A protein and the small-molecule ligand that binds it are described below.
Small molecule (SMILES): CC(=O)N[C@H]1CO[C@H](CO[C@@H]2O[C@@H](C)[C@@H](O)[C@@H](O)[C@@H]2O)[C@@H](O)[C@@H]1O

Binding-site contacts:
Ligand atom C1 contacts residue SER19 of chain 1.E at 4.4 Å.
Ligand atom N2 contacts residue ASN77 of chain 1.E at 3.0 Å (h-bond).
Ligand atom O5 contacts residue SER19 of chain 1.E at 4.2 Å.
Ligand atom C3 contacts residue ASN77 of chain 1.E at 3.8 Å.
Ligand atom O7 contacts residue ASN77 of chain 1.E at 3.1 Å (h-bond).
Ligand atom C7 contacts residue ASN77 of chain 1.E at 3.3 Å.
Ligand atom C5 contacts residue THR79 of chain 1.E at 3.9 Å.
Ligand atom O2 contacts residue THR79 of chain 1.E at 4.4 Å.
Ligand atom C1 contacts residue THR79 of chain 1.E at 4.4 Å.
Ligand atom C1 contacts residue ASN77 of chain 1.E at 1.4 Å.
Ligand atom C5 contacts residue SER19 of chain 1.E at 3.8 Å.
Ligand atom C8 contacts residue ASN77 of chain 1.E at 4.4 Å.
Ligand atom C2 contacts residue ASN77 of chain 1.E at 2.5 Å.
Ligand atom O5 contacts residue ASN77 of chain 1.E at 2.3 Å (h-bond).
Ligand atom C4 contacts residue ASN77 of chain 1.E at 4.2 Å.
Ligand atom C8 contacts residue VAL21 of chain 1.E at 4.0 Å (hydrophobic).
Ligand atom C6 contacts residue THR79 of chain 1.E at 3.8 Å.
Ligand atom C6 contacts residue SER19 of chain 1.E at 4.3 Å.
Ligand atom O5 contacts residue THR79 of chain 1.E at 3.7 Å.
Ligand atom C5 contacts residue ASN77 of chain 1.E at 3.6 Å.

Sequence of chain 1.E:
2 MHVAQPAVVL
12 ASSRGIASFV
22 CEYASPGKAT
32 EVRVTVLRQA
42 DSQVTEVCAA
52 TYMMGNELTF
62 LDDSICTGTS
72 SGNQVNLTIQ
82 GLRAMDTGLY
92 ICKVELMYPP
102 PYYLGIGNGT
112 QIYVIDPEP